Sequence of chain 1.A:
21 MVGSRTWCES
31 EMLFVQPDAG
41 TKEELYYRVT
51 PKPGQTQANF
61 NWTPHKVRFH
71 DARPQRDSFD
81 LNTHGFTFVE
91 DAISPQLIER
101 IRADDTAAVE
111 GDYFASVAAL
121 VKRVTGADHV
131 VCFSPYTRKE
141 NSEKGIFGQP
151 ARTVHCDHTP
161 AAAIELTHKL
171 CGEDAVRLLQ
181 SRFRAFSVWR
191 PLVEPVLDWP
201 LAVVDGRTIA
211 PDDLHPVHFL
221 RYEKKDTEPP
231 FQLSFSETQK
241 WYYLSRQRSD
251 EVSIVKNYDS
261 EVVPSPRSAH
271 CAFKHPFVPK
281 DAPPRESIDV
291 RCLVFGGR

Binding-site contacts:
Ligand atom CAE contacts residue ASP157 of chain 1.A at 3.3 Å.
Ligand atom CAV contacts residue ASP157 of chain 1.A at 3.6 Å.
Ligand atom CAR contacts residue ASP157 of chain 1.A at 3.1 Å.
Ligand atom OBA contacts residue ARG138 of chain 1.A at 3.5 Å (salt-bridge).
Ligand atom CAF contacts residue HIS155 of chain 1.A at 3.4 Å.
Ligand atom CAE contacts residue PRO230 of chain 1.A at 3.5 Å (hydrophobic).
Ligand atom CAA contacts residue PRO229 of chain 1.A at 3.5 Å (hydrophobic).
Ligand atom CAT contacts residue GLU228 of chain 1.A at 3.1 Å.
Ligand atom CAK contacts residue PHE147 of chain 1.A at 3.5 Å (hydrophobic).
Ligand atom CAZ contacts residue PHE147 of chain 1.A at 3.7 Å (hydrophobic).
Ligand atom CAQ contacts residue PHE147 of chain 1.A at 3.2 Å (hydrophobic).
Ligand atom CAE contacts residue GLU228 of chain 1.A at 2.7 Å.
Ligand atom CBB contacts residue HIS155 of chain 1.A at 3.7 Å.
Ligand atom CBF contacts residue PHE147 of chain 1.A at 3.5 Å (hydrophobic).
Ligand atom OAW contacts residue HIS158 of chain 1.A at 3.2 Å (h-bond).
Ligand atom OAX contacts residue ASP157 of chain 1.A at 3.3 Å (salt-bridge).
Ligand atom OAX contacts residue GLU228 of chain 1.A at 2.6 Å (salt-bridge).
Ligand atom CBC contacts residue PRO230 of chain 1.A at 3.5 Å (hydrophobic).
Ligand atom OAN contacts residue HIS155 of chain 1.A at 3.0 Å (h-bond).
Ligand atom OAX contacts residue ALA162 of chain 1.A at 3.1 Å.
Ligand atom CAU contacts residue PRO230 of chain 1.A at 3.5 Å (hydrophobic).
Ligand atom CAH contacts residue THR153 of chain 1.A at 3.1 Å.
Ligand atom OAW contacts residue GLU228 of chain 1.A at 3.4 Å (salt-bridge).
Ligand atom OAX contacts residue HIS158 of chain 1.A at 2.7 Å (h-bond).
Ligand atom CAU contacts residue GLN232 of chain 1.A at 3.2 Å.
Ligand atom CAJ contacts residue TYR136 of chain 1.A at 3.5 Å (hydrophobic).
Ligand atom OAN contacts residue ALA151 of chain 1.A at 3.4 Å.
Ligand atom CAV contacts residue GLU228 of chain 1.A at 2.2 Å.
Ligand atom CAM contacts residue PHE147 of chain 1.A at 3.5 Å (hydrophobic).
Ligand atom CAU contacts residue PHE219 of chain 1.A at 3.7 Å (hydrophobic).
Ligand atom CAQ contacts residue PHE219 of chain 1.A at 3.7 Å (hydrophobic).
Ligand atom CAV contacts residue HIS158 of chain 1.A at 3.4 Å.
Ligand atom CAF contacts residue ASP157 of chain 1.A at 3.7 Å.
Ligand atom CBD contacts residue PHE147 of chain 1.A at 3.6 Å (hydrophobic).
Ligand atom CAM contacts residue ARG138 of chain 1.A at 3.7 Å.
Ligand atom CAS contacts residue SER134 of chain 1.A at 3.6 Å.
Ligand atom CAH contacts residue ALA151 of chain 1.A at 3.5 Å (hydrophobic).
Ligand atom CAM contacts residue TYR136 of chain 1.A at 3.5 Å (hydrophobic).
Ligand atom CAA contacts residue GLU228 of chain 1.A at 1.4 Å.
Ligand atom OAW contacts residue LEU166 of chain 1.A at 3.7 Å.

A small-molecule ligand and the protein it binds are described below.
Small molecule (SMILES): COC(=O)[C@@H]1C(=O)C(C)=C2O[C@@]3(C[C@]2(C)[C@H]1C)[C@@H](C)CC[C@H]1C(C)(C)OC(=O)CC[C@@]13C